A small-molecule ligand and the protein it binds are described below.
Small molecule (SMILES): FC(F)(F)c1cc(-c2nn[nH]n2)cc(C(F)(F)F)c1

Sequence of chain 1.B:
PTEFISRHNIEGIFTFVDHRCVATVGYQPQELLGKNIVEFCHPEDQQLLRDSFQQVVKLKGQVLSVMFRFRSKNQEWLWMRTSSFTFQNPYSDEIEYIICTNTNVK

Sequence of chain 1.A:
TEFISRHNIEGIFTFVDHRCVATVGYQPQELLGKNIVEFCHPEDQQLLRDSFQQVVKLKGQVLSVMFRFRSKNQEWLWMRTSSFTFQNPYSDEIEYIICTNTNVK

Binding-site contacts:
Ligand atom F01 contacts residue ARG15 of chain 1.A at 3.4 Å.
Ligand atom F09 contacts residue PHE24 of chain 1.B at 3.9 Å.
Ligand atom N18 contacts residue ARG15 of chain 1.A at 3.0 Å (salt-bridge).
Ligand atom F09 contacts residue ARG15 of chain 1.B at 3.5 Å.
Ligand atom F04 contacts residue PHE24 of chain 1.A at 3.6 Å.
Ligand atom C05 contacts residue ILE107 of chain 1.A at 4.0 Å (hydrophobic).
Ligand atom N15 contacts residue ARG15 of chain 1.B at 2.9 Å (salt-bridge).
Ligand atom C02 contacts residue PHE24 of chain 1.A at 3.9 Å (hydrophobic).
Ligand atom F11 contacts residue PHE95 of chain 1.A at 3.1 Å.
Ligand atom C12 contacts residue ARG15 of chain 1.B at 4.2 Å.
Ligand atom F04 contacts residue ILE107 of chain 1.B at 3.4 Å.
Ligand atom F09 contacts residue ILE107 of chain 1.B at 3.8 Å.
Ligand atom N16 contacts residue ARG15 of chain 1.B at 3.2 Å (salt-bridge).
Ligand atom C07 contacts residue ILE107 of chain 1.B at 3.8 Å (hydrophobic).
Ligand atom N17 contacts residue ARG15 of chain 1.A at 3.6 Å (salt-bridge).
Ligand atom F11 contacts residue PHE24 of chain 1.B at 3.0 Å.
Ligand atom F10 contacts residue ILE107 of chain 1.A at 3.5 Å.
Ligand atom C08 contacts residue PHE24 of chain 1.B at 3.9 Å (hydrophobic).
Ligand atom C08 contacts residue ILE13 of chain 1.B at 4.1 Å (hydrophobic).
Ligand atom N16 contacts residue TYR105 of chain 1.B at 4.1 Å.
Ligand atom F03 contacts residue ARG15 of chain 1.A at 4.1 Å.
Ligand atom F04 contacts residue PHE93 of chain 1.B at 3.6 Å.
Ligand atom F03 contacts residue ILE13 of chain 1.A at 3.2 Å.
Ligand atom N18 contacts residue TYR105 of chain 1.A at 4.1 Å.
Ligand atom N15 contacts residue PHE95 of chain 1.A at 3.5 Å.
Ligand atom C19 contacts residue ARG15 of chain 1.A at 4.0 Å.
Ligand atom F09 contacts residue SER14 of chain 1.B at 3.9 Å.
Ligand atom N17 contacts residue TYR105 of chain 1.A at 4.0 Å.
Ligand atom N16 contacts residue PHE95 of chain 1.A at 3.8 Å.
Ligand atom F09 contacts residue ILE13 of chain 1.B at 3.6 Å.
Ligand atom C06 contacts residue ILE107 of chain 1.A at 3.7 Å (hydrophobic).
Ligand atom C14 contacts residue PHE95 of chain 1.A at 4.0 Å (hydrophobic).
Ligand atom F01 contacts residue PHE24 of chain 1.A at 3.1 Å.
Ligand atom C12 contacts residue PHE95 of chain 1.A at 4.1 Å (hydrophobic).
Ligand atom C05 contacts residue ILE107 of chain 1.B at 3.9 Å (hydrophobic).
Ligand atom C07 contacts residue ILE107 of chain 1.A at 3.9 Å (hydrophobic).
Ligand atom F10 contacts residue ILE13 of chain 1.B at 3.3 Å.
Ligand atom F10 contacts residue PHE93 of chain 1.A at 3.8 Å.
Ligand atom C06 contacts residue ILE107 of chain 1.B at 3.6 Å (hydrophobic).
Ligand atom F03 contacts residue PHE24 of chain 1.A at 4.0 Å.